This protein binds this small molecule.
Small molecule (SMILES): Cc1ncc(COP(=O)(O)O)c(CNc2co[nH]c2=O)c1O

Sequence of chain 1.A:
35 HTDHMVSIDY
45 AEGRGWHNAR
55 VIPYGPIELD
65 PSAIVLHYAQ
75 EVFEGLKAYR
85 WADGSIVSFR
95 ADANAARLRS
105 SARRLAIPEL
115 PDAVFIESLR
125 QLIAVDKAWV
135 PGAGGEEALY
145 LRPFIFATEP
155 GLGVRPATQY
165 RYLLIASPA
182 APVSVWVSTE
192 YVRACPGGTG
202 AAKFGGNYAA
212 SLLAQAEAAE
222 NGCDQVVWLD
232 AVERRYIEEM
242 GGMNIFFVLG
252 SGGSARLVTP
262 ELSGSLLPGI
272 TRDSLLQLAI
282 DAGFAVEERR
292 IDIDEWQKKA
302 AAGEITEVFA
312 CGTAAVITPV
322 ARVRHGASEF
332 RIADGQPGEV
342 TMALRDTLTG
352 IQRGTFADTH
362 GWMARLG

Binding-site contacts:
Ligand atom O contacts residue LYS204 of chain 1.A at 2.8 Å (salt-bridge).
Ligand atom C2A contacts residue GLU240 of chain 1.A at 3.6 Å.
Ligand atom C contacts residue TYR144 of chain 1.A at 3.5 Å (hydrophobic).
Ligand atom N1 contacts residue LEU268 of chain 1.A at 3.5 Å.
Ligand atom O2P contacts residue GLY313 of chain 1.A at 3.6 Å.
Ligand atom N contacts residue LYS204 of chain 1.A at 2.8 Å (salt-bridge).
Ligand atom O2P contacts residue ILE271 of chain 1.A at 3.2 Å (h-bond).
Ligand atom O3 contacts residue GLY243 of chain 1.A at 3.5 Å.
Ligand atom OG contacts residue THR314 of chain 1.A at 3.5 Å.
Ligand atom O2P contacts residue GLY270 of chain 1.A at 3.7 Å.
Ligand atom C3 contacts residue GLY243 of chain 1.A at 3.5 Å.
Ligand atom CB contacts residue THR314 of chain 1.A at 3.3 Å.
Ligand atom O3P contacts residue ILE271 of chain 1.A at 2.8 Å (h-bond).
Ligand atom C2A contacts residue TYR209 of chain 1.A at 3.5 Å (hydrophobic).
Ligand atom CB contacts residue GLY79 of chain 1.A at 3.5 Å.
Ligand atom N1 contacts residue GLU240 of chain 1.A at 2.7 Å (salt-bridge).
Ligand atom C3 contacts residue TYR209 of chain 1.A at 3.4 Å (hydrophobic).
Ligand atom ND contacts residue GLY79 of chain 1.A at 3.6 Å.
Ligand atom O3P contacts residue GLY270 of chain 1.A at 3.6 Å.
Ligand atom OG contacts residue TYR144 of chain 1.A at 3.2 Å (h-bond).
Ligand atom ND contacts residue TYR144 of chain 1.A at 2.4 Å (h-bond).
Ligand atom O3 contacts residue TYR209 of chain 1.A at 2.4 Å (h-bond).
Ligand atom O3P contacts residue ARG101 of chain 1.A at 2.8 Å (salt-bridge).
Ligand atom C2A contacts residue GLY242 of chain 1.A at 3.4 Å.
Ligand atom C4 contacts residue GLY243 of chain 1.A at 3.1 Å.
Ligand atom C6 contacts residue GLU240 of chain 1.A at 3.6 Å.
Ligand atom O1P contacts residue THR314 of chain 1.A at 2.6 Å (h-bond).
Ligand atom P contacts residue ILE271 of chain 1.A at 3.6 Å.
Ligand atom C4A contacts residue GLY243 of chain 1.A at 3.2 Å.
Ligand atom C6 contacts residue ASN245 of chain 1.A at 3.5 Å.
Ligand atom O2P contacts residue THR272 of chain 1.A at 2.7 Å (h-bond).
Ligand atom C2 contacts residue GLU240 of chain 1.A at 3.6 Å.
Ligand atom O4P contacts residue GLY270 of chain 1.A at 3.4 Å.
Ligand atom OG contacts residue GLY79 of chain 1.A at 3.2 Å.
Ligand atom O3 contacts residue LYS204 of chain 1.A at 3.2 Å (salt-bridge).
Ligand atom C6 contacts residue MET244 of chain 1.A at 3.6 Å (hydrophobic).
Ligand atom C2A contacts residue ARG194 of chain 1.A at 3.5 Å.
Ligand atom CA contacts residue LYS204 of chain 1.A at 3.2 Å.
Ligand atom C5 contacts residue GLY243 of chain 1.A at 3.4 Å.
Ligand atom C contacts residue LYS204 of chain 1.A at 3.1 Å.